The protein below binds the small molecule below.
Small molecule (SMILES): CC(=O)N[C@@H]1[C@@H](O)[C@H](O)[C@@H](CO)O[C@H]1O

Sequence of chain 1.A:
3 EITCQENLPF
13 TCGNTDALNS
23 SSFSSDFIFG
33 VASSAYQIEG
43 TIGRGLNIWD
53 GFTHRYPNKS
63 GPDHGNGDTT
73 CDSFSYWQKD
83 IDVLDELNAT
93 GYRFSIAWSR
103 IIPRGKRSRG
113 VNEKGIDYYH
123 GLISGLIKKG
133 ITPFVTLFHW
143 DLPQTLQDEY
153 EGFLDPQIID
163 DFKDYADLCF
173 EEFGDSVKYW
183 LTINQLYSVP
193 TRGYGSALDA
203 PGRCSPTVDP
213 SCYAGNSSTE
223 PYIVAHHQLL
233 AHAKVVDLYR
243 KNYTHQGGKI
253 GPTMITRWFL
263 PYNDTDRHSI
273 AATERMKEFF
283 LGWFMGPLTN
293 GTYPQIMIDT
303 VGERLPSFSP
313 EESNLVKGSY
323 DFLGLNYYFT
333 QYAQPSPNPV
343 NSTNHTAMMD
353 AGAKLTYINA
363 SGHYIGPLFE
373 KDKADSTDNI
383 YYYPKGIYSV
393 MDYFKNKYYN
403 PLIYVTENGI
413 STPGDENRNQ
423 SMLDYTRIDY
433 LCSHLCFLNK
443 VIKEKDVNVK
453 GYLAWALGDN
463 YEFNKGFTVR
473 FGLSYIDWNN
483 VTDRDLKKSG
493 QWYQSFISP

Binding-site contacts:
Ligand atom O7 contacts residue ASN346 of chain 1.A at 4.4 Å.
Ligand atom C8 contacts residue SER344 of chain 1.A at 4.5 Å.
Ligand atom O5 contacts residue ASN346 of chain 1.A at 2.4 Å (h-bond).
Ligand atom C5 contacts residue ASN346 of chain 1.A at 3.7 Å.
Ligand atom N2 contacts residue ASN346 of chain 1.A at 2.9 Å (h-bond).
Ligand atom C2 contacts residue ASN346 of chain 1.A at 2.5 Å.
Ligand atom C4 contacts residue ASN346 of chain 1.A at 4.2 Å.
Ligand atom C7 contacts residue ASN346 of chain 1.A at 3.4 Å.
Ligand atom C8 contacts residue ASN346 of chain 1.A at 3.4 Å.
Ligand atom C3 contacts residue ASN346 of chain 1.A at 3.8 Å.
Ligand atom C1 contacts residue ASN346 of chain 1.A at 1.4 Å.
Ligand atom O6 contacts residue MET351 of chain 1.A at 3.5 Å.